Binding-site contacts:
Ligand atom OE2 contacts residue ALA89 of chain 1.G at 3.3 Å.
Ligand atom OE1 contacts residue ALA89 of chain 1.G at 4.0 Å.
Ligand atom OE1 contacts residue ASP183 of chain 1.I at 4.2 Å.
Ligand atom N contacts residue TYR439 of chain 1.G at 2.8 Å (h-bond).
Ligand atom C contacts residue ARG151 of chain 1.J at 3.5 Å.
Ligand atom OXT contacts residue TYR439 of chain 1.G at 4.3 Å.
Ligand atom CB contacts residue ASP183 of chain 1.I at 3.5 Å.
Ligand atom OE1 contacts residue ARG436 of chain 1.G at 3.5 Å (salt-bridge).
Ligand atom O contacts residue ARG151 of chain 1.J at 3.0 Å (salt-bridge).
Ligand atom N contacts residue ASP183 of chain 1.I at 2.8 Å (salt-bridge).
Ligand atom CB contacts residue ARG436 of chain 1.G at 3.8 Å.
Ligand atom C contacts residue GLY437 of chain 1.G at 3.9 Å.
Ligand atom O contacts residue LEU438 of chain 1.G at 3.5 Å.
Ligand atom CG contacts residue ARG433 of chain 1.G at 3.4 Å.
Ligand atom CG contacts residue ARG436 of chain 1.G at 4.4 Å.
Ligand atom OXT contacts residue ARG151 of chain 1.J at 2.8 Å (salt-bridge).
Ligand atom CG contacts residue GLY437 of chain 1.G at 4.3 Å.
Ligand atom CA contacts residue TYR439 of chain 1.G at 3.6 Å (hydrophobic).
Ligand atom CG contacts residue ALA89 of chain 1.G at 4.2 Å (hydrophobic).
Ligand atom OXT contacts residue MET187 of chain 1.I at 4.5 Å.
Ligand atom OE2 contacts residue THR88 of chain 1.G at 4.2 Å.
Ligand atom CB contacts residue ARG433 of chain 1.G at 4.0 Å.
Ligand atom CD contacts residue ARG436 of chain 1.G at 4.5 Å.
Ligand atom N contacts residue GLY437 of chain 1.G at 2.9 Å (h-bond).
Ligand atom CB contacts residue GLY437 of chain 1.G at 3.1 Å.
Ligand atom C contacts residue MET187 of chain 1.I at 4.3 Å (hydrophobic).
Ligand atom CA contacts residue MET187 of chain 1.I at 3.8 Å (hydrophobic).
Ligand atom C contacts residue TYR439 of chain 1.G at 3.5 Å (hydrophobic).
Ligand atom CD contacts residue ALA89 of chain 1.G at 3.7 Å (hydrophobic).
Ligand atom CA contacts residue GLY437 of chain 1.G at 3.4 Å.
Ligand atom CA contacts residue ASP183 of chain 1.I at 3.4 Å.
Ligand atom N contacts residue LEU438 of chain 1.G at 4.2 Å.
Ligand atom N contacts residue MET187 of chain 1.I at 3.7 Å.
Ligand atom O contacts residue TYR439 of chain 1.G at 3.0 Å (h-bond).
Ligand atom OE1 contacts residue MET187 of chain 1.I at 4.2 Å.
Ligand atom O contacts residue GLY437 of chain 1.G at 3.6 Å (h-bond).

Sequence of chain 1.J:
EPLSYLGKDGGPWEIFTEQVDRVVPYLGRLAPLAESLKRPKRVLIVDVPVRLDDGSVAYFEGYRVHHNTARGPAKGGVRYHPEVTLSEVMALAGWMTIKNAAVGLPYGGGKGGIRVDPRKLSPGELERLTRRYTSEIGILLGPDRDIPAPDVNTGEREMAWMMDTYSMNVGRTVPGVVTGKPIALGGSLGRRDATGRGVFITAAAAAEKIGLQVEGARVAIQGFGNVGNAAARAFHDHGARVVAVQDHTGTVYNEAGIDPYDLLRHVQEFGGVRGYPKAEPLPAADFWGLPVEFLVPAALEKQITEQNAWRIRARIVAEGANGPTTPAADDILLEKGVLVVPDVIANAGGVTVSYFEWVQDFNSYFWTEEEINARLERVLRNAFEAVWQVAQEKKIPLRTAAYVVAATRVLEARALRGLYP

The small molecule below binds the protein below.
Small molecule (SMILES): N[C@@H](CCC(=O)O)C(=O)O

Sequence of chain 1.G:
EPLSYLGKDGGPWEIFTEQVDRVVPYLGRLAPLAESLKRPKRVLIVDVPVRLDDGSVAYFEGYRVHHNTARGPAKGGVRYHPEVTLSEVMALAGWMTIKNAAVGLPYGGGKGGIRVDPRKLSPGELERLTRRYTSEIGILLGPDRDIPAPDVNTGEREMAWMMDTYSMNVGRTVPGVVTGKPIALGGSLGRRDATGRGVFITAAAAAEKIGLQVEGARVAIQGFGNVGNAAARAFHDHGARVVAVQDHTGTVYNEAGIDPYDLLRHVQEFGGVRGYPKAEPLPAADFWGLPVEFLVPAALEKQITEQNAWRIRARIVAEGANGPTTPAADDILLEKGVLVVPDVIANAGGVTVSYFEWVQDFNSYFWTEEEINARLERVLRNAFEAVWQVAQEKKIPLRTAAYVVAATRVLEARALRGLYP

Sequence of chain 1.I:
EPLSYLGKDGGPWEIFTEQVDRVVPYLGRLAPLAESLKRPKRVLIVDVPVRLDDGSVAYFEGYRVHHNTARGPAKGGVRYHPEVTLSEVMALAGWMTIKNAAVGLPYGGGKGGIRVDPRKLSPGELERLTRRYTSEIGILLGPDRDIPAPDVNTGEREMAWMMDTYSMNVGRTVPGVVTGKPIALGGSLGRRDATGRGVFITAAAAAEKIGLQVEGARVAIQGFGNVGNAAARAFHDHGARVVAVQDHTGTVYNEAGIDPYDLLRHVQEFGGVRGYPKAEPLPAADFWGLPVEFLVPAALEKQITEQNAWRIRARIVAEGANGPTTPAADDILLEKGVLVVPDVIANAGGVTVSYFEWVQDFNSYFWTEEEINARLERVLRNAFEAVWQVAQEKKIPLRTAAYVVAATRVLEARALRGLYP